Binding-site contacts:
Ligand atom O5' contacts residue ARG240 of chain 3.A at 3.7 Å.
Ligand atom O3A contacts residue HIS221 of chain 3.A at 3.5 Å (h-bond).
Ligand atom C2' contacts residue ARG240 of chain 3.A at 4.0 Å.
Ligand atom C1' contacts residue ARG240 of chain 3.A at 3.5 Å.
Ligand atom C4' contacts residue ARG240 of chain 3.A at 4.1 Å.
Ligand atom O2A contacts residue SER107 of chain 3.A at 3.9 Å.
Ligand atom N6 contacts residue ARG109 of chain 3.A at 4.3 Å.
Ligand atom O3G contacts residue ARG227 of chain 3.A at 2.9 Å (salt-bridge).
Ligand atom C4 contacts residue ARG240 of chain 3.A at 4.1 Å.
Ligand atom PB contacts residue HIS221 of chain 3.A at 3.9 Å.
Ligand atom O1A contacts residue ARG227 of chain 3.A at 3.1 Å (salt-bridge).
Ligand atom O2B contacts residue LYS223 of chain 3.A at 2.7 Å (salt-bridge).
Ligand atom N6 contacts residue MET177 of chain 3.A at 4.3 Å.
Ligand atom C3' contacts residue THR244 of chain 3.A at 3.7 Å.
Ligand atom N3 contacts residue ARG240 of chain 3.A at 3.8 Å.
Ligand atom N1 contacts residue ARG109 of chain 3.A at 3.3 Å (salt-bridge).
Ligand atom O4' contacts residue ARG240 of chain 3.A at 4.1 Å.
Ligand atom S1G contacts residue HIS221 of chain 3.A at 4.0 Å.
Ligand atom S1G contacts residue ARG227 of chain 3.A at 3.2 Å (salt-bridge).
Ligand atom O2' contacts residue ARG240 of chain 3.A at 3.5 Å.
Ligand atom O2G contacts residue LYS223 of chain 3.A at 3.6 Å.
Ligand atom C2 contacts residue ARG109 of chain 3.A at 3.6 Å.
Ligand atom O3' contacts residue THR244 of chain 3.A at 2.7 Å (h-bond).
Ligand atom N9 contacts residue ARG240 of chain 3.A at 3.9 Å.
Ligand atom O1A contacts residue HIS221 of chain 3.A at 4.0 Å.
Ligand atom C5' contacts residue ARG240 of chain 3.A at 3.4 Å.
Ligand atom O3G contacts residue GLU153 of chain 3.A at 4.2 Å.
Ligand atom PG contacts residue HIS221 of chain 3.A at 4.0 Å.
Ligand atom O3' contacts residue ARG240 of chain 3.A at 3.9 Å.
Ligand atom O2G contacts residue HIS221 of chain 3.A at 4.3 Å.
Ligand atom C3' contacts residue ARG240 of chain 3.A at 3.8 Å.
Ligand atom C5' contacts residue HIS221 of chain 3.A at 3.9 Å.
Ligand atom O3B contacts residue HIS221 of chain 3.A at 3.0 Å (h-bond).
Ligand atom PA contacts residue HIS221 of chain 3.A at 4.2 Å.
Ligand atom O5' contacts residue HIS221 of chain 3.A at 3.9 Å.
Ligand atom O3B contacts residue ARG227 of chain 3.A at 3.9 Å.
Ligand atom PB contacts residue LYS223 of chain 3.A at 4.1 Å.
Ligand atom C6 contacts residue ARG109 of chain 3.A at 4.2 Å.
Ligand atom O3G contacts residue LYS188 of chain 3.A at 3.2 Å (salt-bridge).
Ligand atom PG contacts residue ARG227 of chain 3.A at 3.4 Å.

Sequence of chain 3.A:
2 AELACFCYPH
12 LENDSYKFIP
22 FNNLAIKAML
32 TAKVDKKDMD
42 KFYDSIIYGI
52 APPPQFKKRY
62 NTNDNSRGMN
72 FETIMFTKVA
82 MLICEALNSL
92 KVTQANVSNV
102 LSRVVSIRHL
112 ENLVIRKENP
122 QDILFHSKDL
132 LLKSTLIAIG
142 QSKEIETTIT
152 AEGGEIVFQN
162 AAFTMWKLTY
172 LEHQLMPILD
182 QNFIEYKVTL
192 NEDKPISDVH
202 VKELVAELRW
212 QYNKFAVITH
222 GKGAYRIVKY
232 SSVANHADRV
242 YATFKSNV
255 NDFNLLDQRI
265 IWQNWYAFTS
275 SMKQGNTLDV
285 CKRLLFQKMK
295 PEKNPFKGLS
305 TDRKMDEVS

A protein and the small-molecule ligand that binds it are described below.
Small molecule (SMILES): Nc1ncnc2c1ncn2[C@@H]1O[C@H](COP(=O)(O)OP(=O)(O)OP(O)(O)=S)[C@@H](O)[C@H]1O